Binding-site contacts:
Ligand atom O4 contacts residue ARG162 of chain 1.A at 4.4 Å.
Ligand atom C4 contacts residue ILE146 of chain 1.A at 3.4 Å (hydrophobic).
Ligand atom C4 contacts residue ASN167 of chain 1.A at 4.2 Å.
Ligand atom C5 contacts residue ILE146 of chain 1.A at 4.1 Å (hydrophobic).
Ligand atom C8 contacts residue ASN167 of chain 1.A at 4.3 Å.
Ligand atom C8 contacts residue GLN65 of chain 1.D at 3.2 Å.
Ligand atom C4 contacts residue ARG162 of chain 1.A at 3.4 Å.
Ligand atom C3 contacts residue ARG162 of chain 1.A at 3.8 Å.
Ligand atom C3 contacts residue ASN167 of chain 1.A at 3.8 Å.
Ligand atom O7 contacts residue THR168 of chain 1.A at 3.8 Å.
Ligand atom C1 contacts residue ARG162 of chain 1.A at 4.2 Å.
Ligand atom C6 contacts residue ARG162 of chain 1.A at 4.2 Å.
Ligand atom C2 contacts residue ARG162 of chain 1.A at 3.5 Å.
Ligand atom O6 contacts residue ASN167 of chain 1.A at 4.1 Å.
Ligand atom O6 contacts residue LEU163 of chain 1.A at 4.3 Å.
Ligand atom C5 contacts residue ARG162 of chain 1.A at 4.1 Å.
Ligand atom C5 contacts residue ASN167 of chain 1.A at 3.7 Å.
Ligand atom C2 contacts residue ASN167 of chain 1.A at 2.5 Å.
Ligand atom O5 contacts residue ARG162 of chain 1.A at 3.9 Å.
Ligand atom O4 contacts residue ILE146 of chain 1.A at 3.2 Å.
Ligand atom C7 contacts residue ASN167 of chain 1.A at 3.0 Å.
Ligand atom O7 contacts residue ASN167 of chain 1.A at 2.7 Å (h-bond).
Ligand atom C6 contacts residue ILE146 of chain 1.A at 3.5 Å (hydrophobic).
Ligand atom N2 contacts residue ASN167 of chain 1.A at 2.8 Å (h-bond).
Ligand atom O3 contacts residue ARG162 of chain 1.A at 3.8 Å.
Ligand atom O5 contacts residue ASN167 of chain 1.A at 2.4 Å (h-bond).
Ligand atom C1 contacts residue ASN167 of chain 1.A at 1.4 Å.

Sequence of chain 1.A:
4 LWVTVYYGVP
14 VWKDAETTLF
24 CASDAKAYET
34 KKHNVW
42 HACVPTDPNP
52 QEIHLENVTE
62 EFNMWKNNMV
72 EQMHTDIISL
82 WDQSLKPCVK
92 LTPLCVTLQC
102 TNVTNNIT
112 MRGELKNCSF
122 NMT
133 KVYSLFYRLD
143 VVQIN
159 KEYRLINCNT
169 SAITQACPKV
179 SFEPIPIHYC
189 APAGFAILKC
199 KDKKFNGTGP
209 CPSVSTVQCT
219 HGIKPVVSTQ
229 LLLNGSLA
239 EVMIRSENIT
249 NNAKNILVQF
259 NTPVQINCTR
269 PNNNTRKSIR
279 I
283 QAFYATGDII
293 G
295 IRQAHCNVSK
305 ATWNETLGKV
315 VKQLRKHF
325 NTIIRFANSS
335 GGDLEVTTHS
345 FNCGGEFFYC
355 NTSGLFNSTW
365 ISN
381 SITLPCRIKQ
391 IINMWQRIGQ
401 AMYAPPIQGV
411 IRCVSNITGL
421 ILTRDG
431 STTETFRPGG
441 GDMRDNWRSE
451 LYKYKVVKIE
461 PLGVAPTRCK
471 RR

This protein binds this small molecule.
Small molecule (SMILES): CC(=O)N[C@@H]1[C@@H](O)[C@H](O)[C@@H](CO)O[C@H]1O

Sequence of chain 1.D:
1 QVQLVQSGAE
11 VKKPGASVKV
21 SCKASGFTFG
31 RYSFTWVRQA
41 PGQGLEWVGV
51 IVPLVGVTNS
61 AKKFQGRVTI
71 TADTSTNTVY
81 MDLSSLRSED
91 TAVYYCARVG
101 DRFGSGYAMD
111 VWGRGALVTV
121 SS